Sequence of chain 1.C:
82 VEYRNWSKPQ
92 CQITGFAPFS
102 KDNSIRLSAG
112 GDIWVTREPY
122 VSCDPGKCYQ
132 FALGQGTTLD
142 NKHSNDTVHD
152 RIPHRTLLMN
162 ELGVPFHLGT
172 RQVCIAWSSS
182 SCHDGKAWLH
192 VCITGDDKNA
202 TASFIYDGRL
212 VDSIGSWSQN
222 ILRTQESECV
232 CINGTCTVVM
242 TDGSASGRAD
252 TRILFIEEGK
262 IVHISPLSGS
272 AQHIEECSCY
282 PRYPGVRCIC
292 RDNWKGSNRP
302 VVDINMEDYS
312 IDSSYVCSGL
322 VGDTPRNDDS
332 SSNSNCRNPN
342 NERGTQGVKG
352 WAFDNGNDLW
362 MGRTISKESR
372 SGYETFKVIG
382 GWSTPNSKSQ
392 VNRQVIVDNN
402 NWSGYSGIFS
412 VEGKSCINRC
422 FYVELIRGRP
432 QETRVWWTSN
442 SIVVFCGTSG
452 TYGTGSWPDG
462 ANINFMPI

Binding-site contacts:
Ligand atom O2 contacts residue GLN391 of chain 1.C at 2.8 Å (h-bond).
Ligand atom O4 contacts residue GLN391 of chain 1.C at 3.8 Å.
Ligand atom C3 contacts residue ASN200 of chain 1.A at 3.7 Å.
Ligand atom O5 contacts residue GLY454 of chain 1.C at 3.3 Å.
Ligand atom O5 contacts residue ASN200 of chain 1.A at 2.4 Å (h-bond).
Ligand atom C5 contacts residue ASN200 of chain 1.A at 3.6 Å.
Ligand atom C3 contacts residue GLN391 of chain 1.C at 3.5 Å.
Ligand atom O3 contacts residue GLN391 of chain 1.C at 3.7 Å.
Ligand atom C2 contacts residue ASN200 of chain 1.A at 2.3 Å.
Ligand atom O6 contacts residue THR455 of chain 1.C at 3.7 Å.
Ligand atom O4 contacts residue ASN393 of chain 1.C at 3.7 Å.
Ligand atom C2 contacts residue ARG394 of chain 1.C at 3.8 Å.
Ligand atom C1 contacts residue THR455 of chain 1.C at 3.9 Å.
Ligand atom C5 contacts residue TYR453 of chain 1.C at 3.8 Å (hydrophobic).
Ligand atom O6 contacts residue GLY454 of chain 1.C at 2.8 Å (h-bond).
Ligand atom C1 contacts residue ASN200 of chain 1.A at 1.4 Å.
Ligand atom O5 contacts residue THR455 of chain 1.C at 3.4 Å.
Ligand atom O2 contacts residue VAL392 of chain 1.C at 3.7 Å.
Ligand atom O2 contacts residue ASN393 of chain 1.C at 3.9 Å.
Ligand atom O6 contacts residue TYR453 of chain 1.C at 3.4 Å.
Ligand atom C3 contacts residue GLN391 of chain 1.C at 3.9 Å.
Ligand atom N2 contacts residue ASN393 of chain 1.C at 3.9 Å.
Ligand atom C6 contacts residue GLN391 of chain 1.C at 3.6 Å.
Ligand atom N2 contacts residue ASN200 of chain 1.A at 2.8 Å (h-bond).
Ligand atom C2 contacts residue GLN391 of chain 1.C at 3.6 Å.
Ligand atom O2 contacts residue ARG394 of chain 1.C at 3.2 Å.
Ligand atom C6 contacts residue VAL392 of chain 1.C at 3.8 Å (hydrophobic).
Ligand atom C6 contacts residue GLY454 of chain 1.C at 3.5 Å.
Ligand atom C3 contacts residue ASN393 of chain 1.C at 3.6 Å.
Ligand atom O7 contacts residue ASN200 of chain 1.A at 3.6 Å (h-bond).
Ligand atom O4 contacts residue ARG394 of chain 1.C at 3.3 Å (salt-bridge).
Ligand atom C7 contacts residue ASN200 of chain 1.A at 3.5 Å.
Ligand atom O5 contacts residue VAL392 of chain 1.C at 3.8 Å.
Ligand atom O5 contacts residue TYR453 of chain 1.C at 3.8 Å.
Ligand atom C4 contacts residue GLN391 of chain 1.C at 3.3 Å.
Ligand atom C6 contacts residue TYR453 of chain 1.C at 3.2 Å (hydrophobic).
Ligand atom O3 contacts residue ASN393 of chain 1.C at 3.1 Å (h-bond).
Ligand atom O5 contacts residue ASN393 of chain 1.C at 3.9 Å.
Ligand atom O4 contacts residue ARG394 of chain 1.C at 3.3 Å (salt-bridge).
Ligand atom O3 contacts residue GLN391 of chain 1.C at 3.0 Å (h-bond).

A protein and the small-molecule ligand that binds it are described below.
Small molecule (SMILES): CC(=O)N[C@H]1[C@H](O[C@H]2[C@H](O)[C@@H](NC(C)=O)CO[C@@H]2CO)O[C@H](CO)[C@@H](O[C@@H]2O[C@H](CO)[C@@H](O)[C@H](O[C@H]3O[C@H](CO)[C@@H](O)[C@H](O)[C@@H]3O)[C@@H]2O)[C@@H]1O

Sequence of chain 1.A:
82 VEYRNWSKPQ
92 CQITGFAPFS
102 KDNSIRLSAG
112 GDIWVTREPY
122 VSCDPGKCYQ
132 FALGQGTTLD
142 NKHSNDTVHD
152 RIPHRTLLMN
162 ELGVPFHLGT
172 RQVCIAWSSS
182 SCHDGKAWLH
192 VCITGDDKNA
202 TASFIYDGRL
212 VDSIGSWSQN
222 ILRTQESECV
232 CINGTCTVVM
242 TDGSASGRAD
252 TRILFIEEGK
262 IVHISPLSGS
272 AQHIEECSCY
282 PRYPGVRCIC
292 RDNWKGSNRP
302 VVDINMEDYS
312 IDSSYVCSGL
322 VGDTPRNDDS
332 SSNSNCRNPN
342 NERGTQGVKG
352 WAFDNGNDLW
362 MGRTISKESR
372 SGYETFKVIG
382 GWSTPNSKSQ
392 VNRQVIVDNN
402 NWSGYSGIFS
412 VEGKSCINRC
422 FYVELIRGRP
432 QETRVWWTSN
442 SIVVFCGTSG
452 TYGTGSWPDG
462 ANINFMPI